Binding-site contacts:
Ligand atom O14 contacts residue GLY27 of chain 1.F at 3.8 Å.
Ligand atom O13 contacts residue LEU31 of chain 1.F at 3.2 Å.
Ligand atom O13 contacts residue GLY29 of chain 1.F at 3.6 Å.
Ligand atom O14 contacts residue THR28 of chain 1.F at 3.8 Å.
Ligand atom C2 contacts residue GLY22 of chain 1.F at 3.7 Å.
Ligand atom BR2 contacts residue GLY29 of chain 1.H at 3.7 Å.
Ligand atom C17 contacts residue GLU21 of chain 1.F at 3.8 Å.
Ligand atom C17 contacts residue GLY22 of chain 1.F at 3.5 Å.
Ligand atom O16 contacts residue THR32 of chain 1.F at 2.7 Å (h-bond).
Ligand atom C11 contacts residue 94S1 of chain 1.P at 3.6 Å.
Ligand atom C24 contacts residue VAL18 of chain 1.F at 3.8 Å (hydrophobic).
Ligand atom BR2 contacts residue MET19 of chain 1.F at 3.7 Å.
Ligand atom C22 contacts residue MET178 of chain 1.F at 3.8 Å (hydrophobic).
Ligand atom N3 contacts residue THR28 of chain 1.F at 3.8 Å.
Ligand atom C5 contacts residue GLY27 of chain 1.F at 3.8 Å.
Ligand atom C8 contacts residue 94S1 of chain 1.P at 3.6 Å.
Ligand atom C10 contacts residue GLY22 of chain 1.F at 3.6 Å.
Ligand atom S1 contacts residue GLY29 of chain 1.F at 3.8 Å.
Ligand atom O21 contacts residue MET178 of chain 1.F at 3.7 Å.
Ligand atom N3 contacts residue GLY22 of chain 1.F at 3.7 Å.
Ligand atom C11 contacts residue ARG23 of chain 1.F at 3.5 Å.
Ligand atom C5 contacts residue GLY22 of chain 1.F at 3.5 Å.
Ligand atom N3 contacts residue GLY29 of chain 1.F at 3.3 Å (h-bond).
Ligand atom S1 contacts residue LEU31 of chain 1.F at 3.8 Å.
Ligand atom C5 contacts residue GLY29 of chain 1.F at 3.3 Å.
Ligand atom N6 contacts residue GLY22 of chain 1.F at 3.1 Å (h-bond).
Ligand atom C12 contacts residue GLY22 of chain 1.F at 3.4 Å.
Ligand atom O14 contacts residue GLY29 of chain 1.F at 3.8 Å.
Ligand atom C24 contacts residue MET178 of chain 1.F at 3.6 Å (hydrophobic).
Ligand atom O13 contacts residue THR32 of chain 1.F at 2.9 Å (h-bond).
Ligand atom C25 contacts residue LEU35 of chain 1.F at 3.9 Å (hydrophobic).
Ligand atom C23 contacts residue MET178 of chain 1.F at 3.8 Å (hydrophobic).
Ligand atom C5 contacts residue THR32 of chain 1.F at 3.9 Å.
Ligand atom N6 contacts residue GLY29 of chain 1.F at 3.8 Å.
Ligand atom BR2 contacts residue 94S1 of chain 1.P at 3.6 Å.
Ligand atom C8 contacts residue ARG23 of chain 1.F at 3.4 Å.
Ligand atom C25 contacts residue LEU31 of chain 1.F at 3.5 Å (hydrophobic).
Ligand atom N3 contacts residue GLY27 of chain 1.F at 3.2 Å.
Ligand atom O16 contacts residue GLY29 of chain 1.F at 3.1 Å.
Ligand atom N6 contacts residue GLY27 of chain 1.F at 3.3 Å (h-bond).

The protein below binds the small molecule below.
Small molecule (SMILES): COc1ccc(S(=O)(=O)NC(=O)Nc2ncc(Br)s2)cc1CC(C)C

Sequence of chain 1.F:
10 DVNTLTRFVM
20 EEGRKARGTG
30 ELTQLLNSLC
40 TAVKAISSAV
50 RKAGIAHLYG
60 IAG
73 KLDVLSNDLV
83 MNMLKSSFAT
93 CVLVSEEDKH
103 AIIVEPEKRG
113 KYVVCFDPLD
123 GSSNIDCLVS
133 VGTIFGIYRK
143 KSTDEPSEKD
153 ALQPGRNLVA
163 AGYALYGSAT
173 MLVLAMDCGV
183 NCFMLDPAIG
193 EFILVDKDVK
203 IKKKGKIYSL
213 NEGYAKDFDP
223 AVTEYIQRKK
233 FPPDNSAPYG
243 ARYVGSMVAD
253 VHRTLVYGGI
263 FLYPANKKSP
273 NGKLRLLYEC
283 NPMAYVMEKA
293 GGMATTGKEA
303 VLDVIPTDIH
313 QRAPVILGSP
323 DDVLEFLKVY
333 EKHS

Sequence of chain 1.H:
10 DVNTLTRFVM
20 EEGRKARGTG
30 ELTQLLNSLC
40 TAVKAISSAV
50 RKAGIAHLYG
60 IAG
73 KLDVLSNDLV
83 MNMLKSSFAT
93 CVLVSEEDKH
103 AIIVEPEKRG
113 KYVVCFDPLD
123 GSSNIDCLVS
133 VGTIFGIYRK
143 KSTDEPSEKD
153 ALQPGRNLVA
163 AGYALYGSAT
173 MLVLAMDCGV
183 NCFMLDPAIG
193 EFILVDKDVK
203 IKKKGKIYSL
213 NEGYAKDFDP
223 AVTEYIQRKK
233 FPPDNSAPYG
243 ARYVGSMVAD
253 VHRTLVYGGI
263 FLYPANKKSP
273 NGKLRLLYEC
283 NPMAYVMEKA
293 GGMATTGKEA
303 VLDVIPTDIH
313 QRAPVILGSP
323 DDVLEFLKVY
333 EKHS